Sequence of chain 1.A:
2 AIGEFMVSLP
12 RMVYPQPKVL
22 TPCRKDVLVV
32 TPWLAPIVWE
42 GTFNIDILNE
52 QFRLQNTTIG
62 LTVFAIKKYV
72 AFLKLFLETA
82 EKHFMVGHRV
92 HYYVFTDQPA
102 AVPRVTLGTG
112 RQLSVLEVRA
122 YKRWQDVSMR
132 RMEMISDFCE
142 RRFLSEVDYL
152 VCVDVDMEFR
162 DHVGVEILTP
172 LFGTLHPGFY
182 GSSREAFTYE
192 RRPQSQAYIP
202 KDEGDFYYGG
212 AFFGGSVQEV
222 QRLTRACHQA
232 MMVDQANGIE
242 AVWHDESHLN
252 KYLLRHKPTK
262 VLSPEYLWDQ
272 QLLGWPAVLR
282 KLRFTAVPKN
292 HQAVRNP

Binding-site contacts:
Ligand atom C6A contacts residue PHE180 of chain 1.A at 4.0 Å (hydrophobic).
Ligand atom O4A contacts residue HIS177 of chain 1.A at 2.7 Å (h-bond).
Ligand atom C2 contacts residue HIS292 of chain 1.A at 3.9 Å.
Ligand atom C5A contacts residue TRP244 of chain 1.A at 3.7 Å (hydrophobic).
Ligand atom C1 contacts residue UDP1 of chain 1.D at 3.7 Å.
Ligand atom O1 contacts residue HIS177 of chain 1.A at 3.5 Å.
Ligand atom C1A contacts residue HIS177 of chain 1.A at 3.8 Å.
Ligand atom C5A contacts residue HIS177 of chain 1.A at 3.9 Å.
Ligand atom C5A contacts residue GLU247 of chain 1.A at 4.0 Å.
Ligand atom C4B contacts residue GLY179 of chain 1.A at 3.8 Å.
Ligand atom O6 contacts residue TRP244 of chain 1.A at 3.5 Å (h-bond).
Ligand atom O4A contacts residue GLU247 of chain 1.A at 2.7 Å (salt-bridge).
Ligand atom O3 contacts residue HIS292 of chain 1.A at 3.2 Å (h-bond).
Ligand atom C20 contacts residue PHE180 of chain 1.A at 3.8 Å (hydrophobic).
Ligand atom C6A contacts residue TYR208 of chain 1.A at 3.7 Å (hydrophobic).
Ligand atom C4A contacts residue HIS177 of chain 1.A at 3.8 Å.
Ligand atom O4 contacts residue ASP270 of chain 1.A at 2.6 Å (salt-bridge).
Ligand atom C3A contacts residue TRP244 of chain 1.A at 3.9 Å (hydrophobic).
Ligand atom C3A contacts residue UDP1 of chain 1.D at 3.8 Å.
Ligand atom O5A contacts residue HIS177 of chain 1.A at 3.2 Å (h-bond).
Ligand atom O6 contacts residue PHE180 of chain 1.A at 3.3 Å.
Ligand atom C2 contacts residue UDP1 of chain 1.D at 3.4 Å.
Ligand atom C4 contacts residue ASP270 of chain 1.A at 3.2 Å.
Ligand atom O3A contacts residue UDP1 of chain 1.D at 2.5 Å (h-bond).
Ligand atom C6 contacts residue ASP270 of chain 1.A at 3.8 Å.
Ligand atom C19 contacts residue PHE180 of chain 1.A at 3.8 Å (hydrophobic).
Ligand atom C20 contacts residue GLY179 of chain 1.A at 3.9 Å.
Ligand atom C6A contacts residue GLU247 of chain 1.A at 3.4 Å.
Ligand atom C2B contacts residue LEU273 of chain 1.A at 3.8 Å (hydrophobic).
Ligand atom C19 contacts residue GLY179 of chain 1.A at 3.0 Å.
Ligand atom O3A contacts residue GOL1 of chain 1.F at 3.8 Å.
Ligand atom C20 contacts residue SER183 of chain 1.A at 3.7 Å.
Ligand atom C2A contacts residue HIS177 of chain 1.A at 3.8 Å.
Ligand atom C6A contacts residue TRP244 of chain 1.A at 3.6 Å (hydrophobic).
Ligand atom C6A contacts residue THR189 of chain 1.A at 3.3 Å.
Ligand atom C4A contacts residue GLU247 of chain 1.A at 3.4 Å.
Ligand atom O2 contacts residue UDP1 of chain 1.D at 2.7 Å (h-bond).
Ligand atom O2 contacts residue HIS292 of chain 1.A at 2.9 Å (h-bond).
Ligand atom C4A contacts residue TRP244 of chain 1.A at 3.7 Å (hydrophobic).
Ligand atom O6 contacts residue THR189 of chain 1.A at 2.7 Å (h-bond).

The protein below binds the small molecule below.
Small molecule (SMILES): CCCCCCCCO[C@@H]1O[C@H](CO)[C@H](O)[C@H](O)[C@H]1O[C@@H]1O[C@@H](C)[C@@H](O)[C@@H](O)[C@@H]1O